This protein binds this small molecule.
Small molecule (SMILES): CC(C)C[C@H](NC(=O)[C@H](C)NC(=O)C[C@H](NC(=O)[C@H](Cc1ccc(O)cc1)NC(=O)[C@H](CC(N)=O)NC(=O)CNC(=O)[C@@H]1CCCN1C(=O)[C@H](C)NC(=O)[C@@H](N)Cc1ccccc1)c1ccccc1[N+](=O)O)C(=O)O

Binding-site contacts:
Ligand atom O contacts residue TRP73 of chain 1.D at 3.1 Å (h-bond).
Ligand atom CD contacts residue TYR159 of chain 1.D at 3.5 Å (hydrophobic).
Ligand atom N contacts residue TYR171 of chain 1.D at 2.7 Å (h-bond).
Ligand atom C contacts residue TRP73 of chain 1.D at 3.4 Å (hydrophobic).
Ligand atom ND2 contacts residue GLN97 of chain 1.D at 3.0 Å (h-bond).
Ligand atom C contacts residue TYR84 of chain 1.D at 3.4 Å (hydrophobic).
Ligand atom OD1 contacts residue GLN97 of chain 1.D at 2.8 Å (h-bond).
Ligand atom NAN contacts residue SER150 of chain 1.D at 3.4 Å (h-bond).
Ligand atom O contacts residue TYR159 of chain 1.D at 2.8 Å (h-bond).
Ligand atom CD2 contacts residue LYS66 of chain 1.D at 3.4 Å.
Ligand atom CG contacts residue GLN70 of chain 1.D at 3.4 Å.
Ligand atom CA contacts residue TYR156 of chain 1.D at 3.2 Å (hydrophobic).
Ligand atom CB contacts residue TYR156 of chain 1.D at 3.2 Å (hydrophobic).
Ligand atom OXT contacts residue TYR84 of chain 1.D at 3.1 Å (h-bond).
Ligand atom N contacts residue TYR156 of chain 1.D at 3.2 Å (h-bond).
Ligand atom CD1 contacts residue TRP167 of chain 1.D at 3.3 Å (hydrophobic).
Ligand atom O contacts residue TRP147 of chain 1.D at 3.4 Å (h-bond).
Ligand atom N contacts residue SER77 of chain 1.D at 3.1 Å (h-bond).
Ligand atom N contacts residue GLN70 of chain 1.D at 2.7 Å (h-bond).
Ligand atom CB contacts residue TRP73 of chain 1.D at 3.3 Å (hydrophobic).
Ligand atom O contacts residue TRP147 of chain 1.D at 3.3 Å (h-bond).
Ligand atom OXT contacts residue ASN80 of chain 1.D at 2.7 Å (h-bond).
Ligand atom CE2 contacts residue LYS66 of chain 1.D at 3.2 Å.
Ligand atom N contacts residue TYR7 of chain 1.D at 2.9 Å (h-bond).
Ligand atom N contacts residue GLU63 of chain 1.D at 2.8 Å (salt-bridge).
Ligand atom OD1 contacts residue GLN70 of chain 1.D at 3.1 Å (h-bond).
Ligand atom OAC contacts residue LYS146 of chain 1.D at 3.1 Å.
Ligand atom CB contacts residue GLU63 of chain 1.D at 3.3 Å.
Ligand atom O contacts residue HIS155 of chain 1.D at 2.9 Å (h-bond).
Ligand atom O contacts residue THR143 of chain 1.D at 2.6 Å (h-bond).
Ligand atom O contacts residue LYS66 of chain 1.D at 2.8 Å (salt-bridge).
Ligand atom CA contacts residue TYR171 of chain 1.D at 3.5 Å (hydrophobic).
Ligand atom OAD contacts residue TRP147 of chain 1.D at 3.4 Å.
Ligand atom O contacts residue LYS146 of chain 1.D at 3.4 Å (salt-bridge).
Ligand atom ND2 contacts residue TYR156 of chain 1.D at 3.2 Å (h-bond).
Ligand atom OAD contacts residue SER150 of chain 1.D at 2.7 Å (h-bond).
Ligand atom N contacts residue TRP73 of chain 1.D at 3.4 Å (h-bond).
Ligand atom O contacts residue TYR84 of chain 1.D at 2.9 Å (h-bond).
Ligand atom CZ contacts residue LYS66 of chain 1.D at 3.4 Å.
Ligand atom CD2 contacts residue TYR123 of chain 1.D at 3.4 Å (hydrophobic).

Sequence of chain 1.D:
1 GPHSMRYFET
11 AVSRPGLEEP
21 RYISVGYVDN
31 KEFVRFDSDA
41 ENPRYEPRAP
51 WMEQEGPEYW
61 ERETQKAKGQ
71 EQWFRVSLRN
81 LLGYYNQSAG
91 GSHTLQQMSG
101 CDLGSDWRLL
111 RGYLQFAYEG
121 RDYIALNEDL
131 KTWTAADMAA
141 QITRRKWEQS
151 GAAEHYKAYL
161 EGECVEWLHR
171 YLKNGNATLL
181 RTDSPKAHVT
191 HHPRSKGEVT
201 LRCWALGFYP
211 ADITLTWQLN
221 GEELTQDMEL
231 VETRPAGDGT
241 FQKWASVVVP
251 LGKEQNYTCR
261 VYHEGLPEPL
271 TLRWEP